This protein binds this small molecule.
Small molecule (SMILES): Cc1nc(OCc2nc(-c3ccccc3)cn2C)c2ncn(C)c2n1

Sequence of chain 1.B:
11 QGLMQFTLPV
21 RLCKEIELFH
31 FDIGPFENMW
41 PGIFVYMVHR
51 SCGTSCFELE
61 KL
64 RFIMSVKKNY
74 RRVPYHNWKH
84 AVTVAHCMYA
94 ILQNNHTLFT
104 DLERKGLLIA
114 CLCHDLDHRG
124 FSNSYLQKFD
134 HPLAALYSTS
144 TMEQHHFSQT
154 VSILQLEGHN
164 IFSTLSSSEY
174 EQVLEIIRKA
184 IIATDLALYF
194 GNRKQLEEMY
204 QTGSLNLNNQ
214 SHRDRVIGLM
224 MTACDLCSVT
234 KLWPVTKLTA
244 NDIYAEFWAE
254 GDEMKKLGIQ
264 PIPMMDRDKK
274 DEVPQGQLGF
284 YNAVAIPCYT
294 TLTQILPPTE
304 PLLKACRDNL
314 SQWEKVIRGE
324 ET

Binding-site contacts:
Ligand atom C13 contacts residue TYR247 of chain 1.B at 3.4 Å (hydrophobic).
Ligand atom C3 contacts residue PHE283 of chain 1.B at 3.7 Å (hydrophobic).
Ligand atom N17 contacts residue MET267 of chain 1.B at 3.6 Å.
Ligand atom C20 contacts residue MET267 of chain 1.B at 3.6 Å (hydrophobic).
Ligand atom N2 contacts residue PHE283 of chain 1.B at 3.7 Å.
Ligand atom C25 contacts residue GLN280 of chain 1.B at 3.4 Å.
Ligand atom N14 contacts residue MET267 of chain 1.B at 3.5 Å (h-bond).
Ligand atom C25 contacts residue ILE246 of chain 1.B at 3.6 Å (hydrophobic).
Ligand atom C15 contacts residue GLY279 of chain 1.B at 3.6 Å.
Ligand atom C12 contacts residue PHE283 of chain 1.B at 3.8 Å (hydrophobic).
Ligand atom C20 contacts residue TYR247 of chain 1.B at 3.6 Å (hydrophobic).
Ligand atom C22 contacts residue PRO266 of chain 1.B at 3.5 Å (hydrophobic).
Ligand atom C6 contacts residue PHE283 of chain 1.B at 3.4 Å (hydrophobic).
Ligand atom C18 contacts residue PHE283 of chain 1.B at 3.6 Å (hydrophobic).
Ligand atom C1 contacts residue PHE283 of chain 1.B at 3.7 Å (hydrophobic).
Ligand atom C16 contacts residue GLY279 of chain 1.B at 3.4 Å.
Ligand atom C13 contacts residue GLY279 of chain 1.B at 3.6 Å.
Ligand atom C21 contacts residue GLU275 of chain 1.B at 3.7 Å.
Ligand atom C25 contacts residue VAL232 of chain 1.B at 3.7 Å (hydrophobic).
Ligand atom N14 contacts residue GLY279 of chain 1.B at 3.5 Å (h-bond).
Ligand atom N17 contacts residue TYR247 of chain 1.B at 2.6 Å (h-bond).
Ligand atom N4 contacts residue GLN280 of chain 1.B at 3.2 Å (h-bond).
Ligand atom C23 contacts residue PRO266 of chain 1.B at 3.4 Å (hydrophobic).
Ligand atom N10 contacts residue PHE283 of chain 1.B at 3.5 Å.
Ligand atom C22 contacts residue GLU275 of chain 1.B at 3.5 Å.
Ligand atom C16 contacts residue TYR247 of chain 1.B at 3.7 Å (hydrophobic).
Ligand atom C12 contacts residue GLN280 of chain 1.B at 3.2 Å.
Ligand atom C24 contacts residue MET267 of chain 1.B at 3.7 Å (hydrophobic).
Ligand atom C12 contacts residue TYR247 of chain 1.B at 3.5 Å (hydrophobic).
Ligand atom C16 contacts residue MET267 of chain 1.B at 3.6 Å (hydrophobic).
Ligand atom C11 contacts residue LEU229 of chain 1.B at 3.4 Å (hydrophobic).
Ligand atom N17 contacts residue GLY279 of chain 1.B at 3.7 Å.
Ligand atom N4 contacts residue PHE283 of chain 1.B at 3.6 Å.
Ligand atom C13 contacts residue MET267 of chain 1.B at 3.5 Å (hydrophobic).
Ligand atom O5 contacts residue PHE283 of chain 1.B at 3.5 Å.
Ligand atom N10 contacts residue PHE250 of chain 1.B at 3.8 Å.
Ligand atom C23 contacts residue MET267 of chain 1.B at 3.7 Å (hydrophobic).
Ligand atom C19 contacts residue GLY279 of chain 1.B at 3.5 Å.
Ligand atom C19 contacts residue MET267 of chain 1.B at 3.6 Å (hydrophobic).
Ligand atom C7 contacts residue PHE283 of chain 1.B at 3.5 Å (hydrophobic).